Binding-site contacts:
Ligand atom C1' contacts residue LYS117 of chain 1.A at 3.5 Å.
Ligand atom O2 contacts residue ARG96 of chain 1.A at 3.8 Å.
Ligand atom C1 contacts residue ILE103 of chain 1.A at 3.5 Å (hydrophobic).
Ligand atom O2' contacts residue VAL110 of chain 1.A at 4.2 Å.
Ligand atom C5 contacts residue ILE103 of chain 1.A at 4.4 Å (hydrophobic).
Ligand atom O2' contacts residue LYS117 of chain 1.A at 3.9 Å.
Ligand atom C6 contacts residue VAL110 of chain 1.A at 3.6 Å (hydrophobic).
Ligand atom C6 contacts residue ILE103 of chain 1.A at 3.7 Å (hydrophobic).
Ligand atom C1' contacts residue ILE103 of chain 1.A at 3.5 Å (hydrophobic).
Ligand atom C2 contacts residue ARG96 of chain 1.A at 4.5 Å.
Ligand atom C2 contacts residue LYS117 of chain 1.A at 3.7 Å.
Ligand atom C3 contacts residue LEU99 of chain 1.A at 4.5 Å (hydrophobic).
Ligand atom C6 contacts residue LYS117 of chain 1.A at 4.1 Å.
Ligand atom C3 contacts residue LEU81 of chain 1.A at 4.2 Å (hydrophobic).
Ligand atom C5 contacts residue LYS117 of chain 1.A at 3.5 Å.
Ligand atom C4 contacts residue LEU99 of chain 1.A at 4.3 Å (hydrophobic).
Ligand atom O2 contacts residue LYS100 of chain 1.A at 3.2 Å.
Ligand atom C5 contacts residue LEU122 of chain 1.A at 3.9 Å (hydrophobic).
Ligand atom C4 contacts residue LEU81 of chain 1.A at 4.3 Å (hydrophobic).
Ligand atom O1' contacts residue LYS100 of chain 1.A at 4.0 Å.
Ligand atom O1' contacts residue LYS117 of chain 1.A at 3.5 Å.
Ligand atom C2 contacts residue LYS100 of chain 1.A at 4.3 Å.
Ligand atom C2 contacts residue ILE103 of chain 1.A at 4.2 Å (hydrophobic).
Ligand atom C5 contacts residue VAL110 of chain 1.A at 4.1 Å (hydrophobic).
Ligand atom C3 contacts residue LYS117 of chain 1.A at 4.1 Å.
Ligand atom C4 contacts residue LYS117 of chain 1.A at 3.6 Å.
Ligand atom C1 contacts residue LYS117 of chain 1.A at 3.6 Å.
Ligand atom O2' contacts residue ILE103 of chain 1.A at 3.7 Å.
Ligand atom O2 contacts residue LYS117 of chain 1.A at 3.8 Å.
Ligand atom C3 contacts residue ARG96 of chain 1.A at 4.1 Å.
Ligand atom O1' contacts residue ILE103 of chain 1.A at 3.9 Å.

A small-molecule ligand and the protein it binds are described below.
Small molecule (SMILES): O=C(O)c1ccccc1O

Sequence of chain 1.A:
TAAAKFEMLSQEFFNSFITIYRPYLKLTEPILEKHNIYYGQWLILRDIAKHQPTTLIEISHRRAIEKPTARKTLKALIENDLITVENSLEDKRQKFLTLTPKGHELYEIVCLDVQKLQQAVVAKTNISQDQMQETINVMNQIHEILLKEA